Binding-site contacts:
Ligand atom O1B contacts residue LYS50 of chain 1.H at 2.9 Å (salt-bridge).
Ligand atom O1C contacts residue LYS169 of chain 1.G at 2.6 Å (salt-bridge).
Ligand atom CMD contacts residue GLU61 of chain 1.H at 3.4 Å.
Ligand atom NA contacts residue MET57 of chain 1.H at 3.1 Å (h-bond).
Ligand atom ND contacts residue MET57 of chain 1.H at 3.1 Å (h-bond).
Ligand atom CGB contacts residue GLU61 of chain 1.G at 3.4 Å.
Ligand atom O1D contacts residue HIS28 of chain 1.G at 3.1 Å.
Ligand atom O2A contacts residue ARG20 of chain 1.G at 2.6 Å (salt-bridge).
Ligand atom CBB contacts residue SER168 of chain 1.H at 3.4 Å.
Ligand atom O1C contacts residue SER168 of chain 1.G at 2.8 Å.
Ligand atom CGD contacts residue ARG20 of chain 1.H at 3.2 Å.
Ligand atom CMB contacts residue GLU61 of chain 1.G at 3.1 Å.
Ligand atom NB contacts residue MET57 of chain 1.H at 2.9 Å (h-bond).
Ligand atom FE contacts residue MET57 of chain 1.H at 2.4 Å.
Ligand atom O2D contacts residue TYR35 of chain 1.G at 3.4 Å (h-bond).
Ligand atom O2B contacts residue GLU61 of chain 1.G at 3.2 Å (salt-bridge).
Ligand atom O2D contacts residue ARG20 of chain 1.H at 2.5 Å (salt-bridge).
Ligand atom C1B contacts residue MET57 of chain 1.G at 3.4 Å (hydrophobic).
Ligand atom FE contacts residue MET57 of chain 1.G at 2.4 Å.
Ligand atom C1D contacts residue MET57 of chain 1.G at 3.5 Å (hydrophobic).
Ligand atom CMD contacts residue MET31 of chain 1.G at 3.4 Å (hydrophobic).
Ligand atom O1A contacts residue ARG20 of chain 1.G at 2.6 Å (salt-bridge).
Ligand atom CGB contacts residue LYS50 of chain 1.H at 3.3 Å.
Ligand atom CHB contacts residue MET57 of chain 1.H at 3.4 Å (hydrophobic).
Ligand atom NC contacts residue MET57 of chain 1.H at 2.9 Å (h-bond).
Ligand atom CHB contacts residue MET57 of chain 1.G at 3.5 Å (hydrophobic).
Ligand atom CBB contacts residue GLU61 of chain 1.G at 3.5 Å.
Ligand atom O2C contacts residue SER168 of chain 1.H at 3.3 Å.
Ligand atom CGA contacts residue ARG20 of chain 1.G at 3.2 Å.
Ligand atom CMD contacts residue MET57 of chain 1.H at 3.5 Å (hydrophobic).
Ligand atom C1B contacts residue MET57 of chain 1.H at 3.3 Å (hydrophobic).
Ligand atom NC contacts residue MET57 of chain 1.G at 3.1 Å (h-bond).
Ligand atom C1D contacts residue MET57 of chain 1.H at 3.4 Å (hydrophobic).
Ligand atom O1D contacts residue ARG20 of chain 1.H at 3.3 Å (salt-bridge).
Ligand atom NB contacts residue MET57 of chain 1.G at 3.2 Å (h-bond).
Ligand atom O1A contacts residue TYR35 of chain 1.H at 2.8 Å (h-bond).
Ligand atom C4A contacts residue MET57 of chain 1.H at 3.5 Å (hydrophobic).
Ligand atom CGC contacts residue SER168 of chain 1.G at 3.5 Å.
Ligand atom NA contacts residue MET57 of chain 1.G at 3.3 Å (h-bond).
Ligand atom ND contacts residue MET57 of chain 1.G at 3.2 Å.

Sequence of chain 1.G:
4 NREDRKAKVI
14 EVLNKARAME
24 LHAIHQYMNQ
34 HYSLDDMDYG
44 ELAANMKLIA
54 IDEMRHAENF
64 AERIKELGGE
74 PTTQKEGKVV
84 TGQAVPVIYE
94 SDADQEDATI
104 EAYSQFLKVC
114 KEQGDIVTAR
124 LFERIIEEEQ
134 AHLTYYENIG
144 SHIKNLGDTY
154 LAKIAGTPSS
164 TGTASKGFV

Sequence of chain 1.H:
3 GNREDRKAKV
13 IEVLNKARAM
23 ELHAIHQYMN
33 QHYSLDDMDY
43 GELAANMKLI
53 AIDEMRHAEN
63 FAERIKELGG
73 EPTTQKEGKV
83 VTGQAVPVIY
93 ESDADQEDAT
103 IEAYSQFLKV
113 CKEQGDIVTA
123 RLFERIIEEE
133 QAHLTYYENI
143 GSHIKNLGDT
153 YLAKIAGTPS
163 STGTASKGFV

The small molecule below binds the protein below.
Small molecule (SMILES): CC1=C(CCC(=O)O)C2=Cc3c(CCC(=O)O)c(C)c4n3[Fe@]35n6c(c(C)c(CCC(=O)O)c6=CC1=[N+]23)=CC1=[N+]5C(=C4)C(C)=C1CCC(=O)O